Sequence of chain 3.A:
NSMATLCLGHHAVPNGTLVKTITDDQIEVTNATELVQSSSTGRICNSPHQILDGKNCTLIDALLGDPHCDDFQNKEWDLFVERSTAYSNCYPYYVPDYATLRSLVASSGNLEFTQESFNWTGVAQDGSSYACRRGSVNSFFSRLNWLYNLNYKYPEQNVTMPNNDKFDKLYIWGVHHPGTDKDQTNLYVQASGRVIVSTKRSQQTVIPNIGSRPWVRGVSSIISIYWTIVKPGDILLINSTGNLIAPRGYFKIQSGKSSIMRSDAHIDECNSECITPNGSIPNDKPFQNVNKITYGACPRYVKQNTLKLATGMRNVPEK

A protein and the small-molecule ligand that binds it are described below.
Small molecule (SMILES): CC(=O)N[C@H]1[C@H](O[C@H]2[C@H](O)[C@@H](NC(C)=O)CO[C@@H]2CO)O[C@H](CO)[C@@H](O[C@@H]2O[C@H](CO[C@H]3O[C@H](CO)[C@@H](O)[C@H](O)[C@@H]3O)[C@@H](O)[C@H](O[C@H]3O[C@H](CO)[C@@H](O)[C@H](O)[C@@H]3O)[C@@H]2O)[C@@H]1O

Binding-site contacts:
Ligand atom C1 contacts residue TYR94 of chain 3.A at 4.3 Å (hydrophobic).
Ligand atom C1 contacts residue ASN63 of chain 3.A at 1.5 Å.
Ligand atom N2 contacts residue ASN63 of chain 3.A at 3.1 Å (h-bond).
Ligand atom C8 contacts residue ASN63 of chain 3.A at 3.6 Å.
Ligand atom O5 contacts residue ASN63 of chain 3.A at 2.4 Å (h-bond).
Ligand atom C4 contacts residue ASN63 of chain 3.A at 4.3 Å.
Ligand atom O5 contacts residue TYR94 of chain 3.A at 3.9 Å.
Ligand atom C3 contacts residue ASN63 of chain 3.A at 3.9 Å.
Ligand atom C2 contacts residue ASN63 of chain 3.A at 2.7 Å.
Ligand atom C5 contacts residue ASN63 of chain 3.A at 3.6 Å.
Ligand atom O7 contacts residue ASN63 of chain 3.A at 4.5 Å.
Ligand atom C7 contacts residue ASN63 of chain 3.A at 3.6 Å.